Sequence of chain 1.B:
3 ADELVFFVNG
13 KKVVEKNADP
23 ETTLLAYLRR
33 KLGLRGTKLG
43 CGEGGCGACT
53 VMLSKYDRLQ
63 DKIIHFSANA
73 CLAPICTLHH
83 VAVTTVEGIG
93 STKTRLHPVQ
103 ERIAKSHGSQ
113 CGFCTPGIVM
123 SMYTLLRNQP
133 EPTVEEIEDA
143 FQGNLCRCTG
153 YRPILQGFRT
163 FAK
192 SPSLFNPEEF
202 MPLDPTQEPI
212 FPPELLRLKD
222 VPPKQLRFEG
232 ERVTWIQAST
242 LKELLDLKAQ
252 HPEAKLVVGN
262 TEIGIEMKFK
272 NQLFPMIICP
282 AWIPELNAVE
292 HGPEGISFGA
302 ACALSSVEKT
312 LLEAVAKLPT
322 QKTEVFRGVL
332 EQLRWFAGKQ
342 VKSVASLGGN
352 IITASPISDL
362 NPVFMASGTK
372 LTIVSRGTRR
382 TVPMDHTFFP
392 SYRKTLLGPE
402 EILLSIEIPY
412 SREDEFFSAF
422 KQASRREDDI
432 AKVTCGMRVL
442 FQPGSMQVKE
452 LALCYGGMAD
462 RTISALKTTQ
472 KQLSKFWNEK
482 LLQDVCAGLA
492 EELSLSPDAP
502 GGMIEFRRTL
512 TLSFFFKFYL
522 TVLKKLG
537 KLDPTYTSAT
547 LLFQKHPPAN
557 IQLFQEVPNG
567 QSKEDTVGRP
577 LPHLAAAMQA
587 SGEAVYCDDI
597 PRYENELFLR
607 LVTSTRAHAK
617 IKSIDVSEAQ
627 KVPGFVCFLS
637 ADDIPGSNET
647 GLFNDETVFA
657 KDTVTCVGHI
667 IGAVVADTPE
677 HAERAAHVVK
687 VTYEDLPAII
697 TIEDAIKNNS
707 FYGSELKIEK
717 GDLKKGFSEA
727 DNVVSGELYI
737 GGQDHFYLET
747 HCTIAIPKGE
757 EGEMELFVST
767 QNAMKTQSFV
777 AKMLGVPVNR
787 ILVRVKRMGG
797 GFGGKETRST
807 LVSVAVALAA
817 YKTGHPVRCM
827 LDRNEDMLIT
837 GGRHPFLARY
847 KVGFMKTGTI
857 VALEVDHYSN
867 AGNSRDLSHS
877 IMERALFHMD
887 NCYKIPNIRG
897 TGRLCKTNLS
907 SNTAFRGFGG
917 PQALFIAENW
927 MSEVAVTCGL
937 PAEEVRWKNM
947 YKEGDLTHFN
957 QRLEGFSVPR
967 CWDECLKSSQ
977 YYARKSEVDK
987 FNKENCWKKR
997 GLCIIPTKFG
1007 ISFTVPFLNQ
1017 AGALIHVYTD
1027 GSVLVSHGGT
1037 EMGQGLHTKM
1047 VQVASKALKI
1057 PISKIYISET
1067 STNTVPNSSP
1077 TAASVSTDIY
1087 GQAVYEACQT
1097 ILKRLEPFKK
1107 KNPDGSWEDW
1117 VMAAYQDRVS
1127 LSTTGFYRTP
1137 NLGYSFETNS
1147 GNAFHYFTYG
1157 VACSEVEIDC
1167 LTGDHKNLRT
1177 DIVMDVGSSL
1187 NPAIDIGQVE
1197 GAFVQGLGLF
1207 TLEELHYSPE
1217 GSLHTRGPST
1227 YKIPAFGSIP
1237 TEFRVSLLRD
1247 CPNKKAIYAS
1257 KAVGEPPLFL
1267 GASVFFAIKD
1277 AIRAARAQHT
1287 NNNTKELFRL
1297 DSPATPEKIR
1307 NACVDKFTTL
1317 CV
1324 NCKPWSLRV

Binding-site contacts:
Ligand atom CAE contacts residue PHE914 of chain 1.B at 3.7 Å (hydrophobic).
Ligand atom CAQ contacts residue PHE914 of chain 1.B at 3.3 Å (hydrophobic).
Ligand atom CAR contacts residue PHE914 of chain 1.B at 3.3 Å (hydrophobic).
Ligand atom CAV contacts residue GLU802 of chain 1.B at 3.5 Å.
Ligand atom NAJ contacts residue LEU873 of chain 1.B at 3.4 Å.
Ligand atom OAB contacts residue VAL1011 of chain 1.B at 3.7 Å.
Ligand atom NAA contacts residue MTE1 of chain 1.Q at 3.3 Å (h-bond).
Ligand atom CAS contacts residue LEU1014 of chain 1.B at 3.5 Å (hydrophobic).
Ligand atom CAU contacts residue LEU873 of chain 1.B at 3.4 Å (hydrophobic).
Ligand atom CAR contacts residue GLU802 of chain 1.B at 3.7 Å.
Ligand atom OAC contacts residue LEU648 of chain 1.B at 3.4 Å.
Ligand atom NAA contacts residue MOS1 of chain 1.R at 2.3 Å.
Ligand atom CAV contacts residue PHE1009 of chain 1.B at 3.5 Å (hydrophobic).
Ligand atom NAL contacts residue ALA1079 of chain 1.B at 3.4 Å.
Ligand atom CAR contacts residue ALA1079 of chain 1.B at 3.8 Å (hydrophobic).
Ligand atom CAV contacts residue PHE914 of chain 1.B at 3.7 Å (hydrophobic).
Ligand atom NAN contacts residue PHE1009 of chain 1.B at 3.7 Å.
Ligand atom NAA contacts residue GLU1261 of chain 1.B at 3.1 Å (salt-bridge).
Ligand atom CAE contacts residue MOS1 of chain 1.R at 3.0 Å.
Ligand atom CAT contacts residue PHE1009 of chain 1.B at 3.5 Å (hydrophobic).
Ligand atom CAG contacts residue LEU1014 of chain 1.B at 3.6 Å (hydrophobic).
Ligand atom OAD contacts residue ARG880 of chain 1.B at 2.5 Å (salt-bridge).
Ligand atom NAJ contacts residue LEU1014 of chain 1.B at 3.7 Å.
Ligand atom CAE contacts residue GLU802 of chain 1.B at 3.2 Å.
Ligand atom NAL contacts residue PHE914 of chain 1.B at 3.4 Å.
Ligand atom CAQ contacts residue ALA1079 of chain 1.B at 3.6 Å (hydrophobic).
Ligand atom CAU contacts residue LEU1014 of chain 1.B at 3.4 Å (hydrophobic).
Ligand atom NAN contacts residue GLU802 of chain 1.B at 2.3 Å (salt-bridge).
Ligand atom NAA contacts residue ALA1079 of chain 1.B at 2.9 Å (h-bond).
Ligand atom CAF contacts residue SER876 of chain 1.B at 3.7 Å.
Ligand atom CAE contacts residue ALA1078 of chain 1.B at 3.5 Å (hydrophobic).
Ligand atom CAE contacts residue ALA1079 of chain 1.B at 3.3 Å (hydrophobic).
Ligand atom CAH contacts residue PHE914 of chain 1.B at 3.3 Å (hydrophobic).
Ligand atom NAJ contacts residue GLU802 of chain 1.B at 3.1 Å (salt-bridge).
Ligand atom CAI contacts residue PHE914 of chain 1.B at 3.3 Å (hydrophobic).
Ligand atom CAT contacts residue PHE914 of chain 1.B at 3.2 Å (hydrophobic).
Ligand atom OAD contacts residue SER1008 of chain 1.B at 3.8 Å.
Ligand atom OAD contacts residue PHE914 of chain 1.B at 3.6 Å.
Ligand atom CAI contacts residue GLU802 of chain 1.B at 3.1 Å.
Ligand atom CAH contacts residue PHE1009 of chain 1.B at 3.6 Å (hydrophobic).

This protein binds this small molecule.
Small molecule (SMILES): N#Cc1cc(-c2n[nH]c(C3=CC(=O)NC(=O)C3)n2)cc(=O)[nH]1